Binding-site contacts:
Ligand atom CA contacts residue GLN81 of chain 1.B at 3.6 Å.
Ligand atom O contacts residue GLN67 of chain 1.B at 3.1 Å (h-bond).
Ligand atom O contacts residue THR70 of chain 1.B at 3.6 Å (h-bond).
Ligand atom CG contacts residue PHE82 of chain 1.B at 3.7 Å (hydrophobic).
Ligand atom O contacts residue GLN81 of chain 1.B at 2.6 Å (h-bond).
Ligand atom CD contacts residue PHE82 of chain 1.B at 3.6 Å (hydrophobic).
Ligand atom CD2 contacts residue GLN67 of chain 1.B at 3.5 Å.
Ligand atom O contacts residue ASP79 of chain 1.B at 3.7 Å.
Ligand atom N contacts residue GLU46 of chain 1.B at 3.2 Å (salt-bridge).
Ligand atom CB contacts residue ARG42 of chain 1.B at 3.8 Å.
Ligand atom CD1 contacts residue PHE82 of chain 1.B at 3.6 Å (hydrophobic).
Ligand atom CB contacts residue PHE82 of chain 1.B at 3.6 Å (hydrophobic).
Ligand atom O contacts residue ALA80 of chain 1.B at 3.7 Å.
Ligand atom CA contacts residue GLU46 of chain 1.B at 3.6 Å.
Ligand atom CD1 contacts residue ARG42 of chain 1.B at 3.6 Å.
Ligand atom CB contacts residue GLN81 of chain 1.B at 3.3 Å.
Ligand atom OG1 contacts residue ARG42 of chain 1.B at 3.5 Å (salt-bridge).
Ligand atom O contacts residue PHE82 of chain 1.B at 3.5 Å.
Ligand atom CD1 contacts residue GLU46 of chain 1.B at 3.5 Å.
Ligand atom CB contacts residue GLU46 of chain 1.B at 3.4 Å.
Ligand atom N contacts residue GLN81 of chain 1.B at 2.7 Å (h-bond).
Ligand atom CD1 contacts residue ALA45 of chain 1.B at 3.7 Å (hydrophobic).
Ligand atom CD2 contacts residue CYS66 of chain 1.B at 3.6 Å (hydrophobic).
Ligand atom C contacts residue GLN67 of chain 1.B at 3.8 Å.
Ligand atom CG contacts residue ALA80 of chain 1.B at 3.7 Å (hydrophobic).
Ligand atom C contacts residue GLN81 of chain 1.B at 3.8 Å.
Ligand atom C contacts residue GLN81 of chain 1.B at 3.4 Å.
Ligand atom CA contacts residue GLN81 of chain 1.B at 3.2 Å.
Ligand atom CG2 contacts residue PHE82 of chain 1.B at 3.5 Å (hydrophobic).
Ligand atom CB contacts residue ALA80 of chain 1.B at 3.6 Å (hydrophobic).
Ligand atom O contacts residue ARG71 of chain 1.B at 3.0 Å (salt-bridge).
Ligand atom O contacts residue ARG42 of chain 1.B at 3.8 Å.
Ligand atom OG1 contacts residue GLU46 of chain 1.B at 2.7 Å (salt-bridge).
Ligand atom CB contacts residue GLU46 of chain 1.B at 3.3 Å.
Ligand atom N contacts residue GLU46 of chain 1.B at 2.8 Å (salt-bridge).
Ligand atom CA contacts residue GLN67 of chain 1.B at 3.8 Å.
Ligand atom CA contacts residue GLU46 of chain 1.B at 3.6 Å.
Ligand atom O contacts residue GLN67 of chain 1.B at 3.9 Å.
Ligand atom C contacts residue GLU46 of chain 1.B at 3.6 Å.
Ligand atom CB contacts residue GLN81 of chain 1.B at 3.9 Å.

Sequence of chain 1.B:
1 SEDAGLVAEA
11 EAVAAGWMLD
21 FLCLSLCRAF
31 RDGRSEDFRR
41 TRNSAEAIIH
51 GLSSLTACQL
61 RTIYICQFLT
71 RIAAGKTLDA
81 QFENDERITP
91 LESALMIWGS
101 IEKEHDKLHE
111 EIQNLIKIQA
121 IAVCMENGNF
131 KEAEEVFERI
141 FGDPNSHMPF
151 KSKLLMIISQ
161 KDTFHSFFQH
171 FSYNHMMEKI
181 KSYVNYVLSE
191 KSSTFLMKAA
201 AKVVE

This small molecule binds to this protein.
Small molecule (SMILES): CC[C@H](C)[C@H](N)C(=O)N[C@@H](CC(C)C)C(=O)N[C@@H](CC(C)C)C(=O)N[C@H](C(=O)N1CCC[C@H]1C(=O)N[C@@H](CCCN=C(N)N)C(=O)N[C@H](C=O)CCCN=C(N)N)[C@@H](C)O